Binding-site contacts:
Ligand atom CE2 contacts residue ARG442 of chain 2.OA at 3.6 Å.
Ligand atom CE1 contacts residue ILE434 of chain 2.OA at 3.9 Å (hydrophobic).
Ligand atom CD1 contacts residue PHE496 of chain 2.OA at 3.7 Å (hydrophobic).
Ligand atom CA contacts residue ASN492 of chain 2.OA at 3.3 Å.
Ligand atom CD1 contacts residue ASN492 of chain 2.OA at 3.9 Å.
Ligand atom CZ contacts residue PRO438 of chain 2.OA at 3.4 Å (hydrophobic).
Ligand atom CE2 contacts residue PRO438 of chain 2.OA at 3.7 Å (hydrophobic).
Ligand atom N contacts residue ARG442 of chain 2.OA at 4.2 Å.
Ligand atom O contacts residue ASN492 of chain 2.OA at 4.2 Å.
Ligand atom CA contacts residue ARG442 of chain 2.OA at 3.6 Å.
Ligand atom O contacts residue ARG442 of chain 2.OA at 4.3 Å.
Ligand atom CE1 contacts residue PRO438 of chain 2.OA at 3.8 Å (hydrophobic).
Ligand atom C contacts residue ARG442 of chain 2.OA at 4.4 Å.
Ligand atom CB contacts residue GLY495 of chain 2.OA at 3.9 Å.
Ligand atom CZ contacts residue PHE496 of chain 2.OA at 3.9 Å (hydrophobic).
Ligand atom C contacts residue ASN492 of chain 2.OA at 4.0 Å.
Ligand atom CG contacts residue GLY495 of chain 2.OA at 4.4 Å.
Ligand atom CD1 contacts residue PRO438 of chain 2.OA at 4.4 Å (hydrophobic).
Ligand atom CD1 contacts residue ILE434 of chain 2.OA at 4.1 Å (hydrophobic).
Ligand atom CD2 contacts residue PRO438 of chain 2.OA at 4.4 Å (hydrophobic).
Ligand atom O contacts residue PRO438 of chain 2.OA at 4.0 Å.
Ligand atom CB contacts residue ASN492 of chain 2.OA at 3.8 Å.
Ligand atom CB contacts residue PHE496 of chain 2.OA at 3.9 Å (hydrophobic).
Ligand atom N contacts residue ASN492 of chain 2.OA at 3.3 Å (h-bond).
Ligand atom N contacts residue SER491 of chain 2.OA at 4.1 Å.
Ligand atom CE1 contacts residue PHE496 of chain 2.OA at 3.6 Å (hydrophobic).
Ligand atom CD2 contacts residue ARG442 of chain 2.OA at 3.5 Å.
Ligand atom CG contacts residue ASN492 of chain 2.OA at 4.3 Å.
Ligand atom CG contacts residue PHE496 of chain 2.OA at 4.0 Å (hydrophobic).

A small-molecule ligand and the protein it binds are described below.
Small molecule (SMILES): N[C@@H](Cc1ccccc1)C(=O)NCC=O

Sequence of chain 2.OA:
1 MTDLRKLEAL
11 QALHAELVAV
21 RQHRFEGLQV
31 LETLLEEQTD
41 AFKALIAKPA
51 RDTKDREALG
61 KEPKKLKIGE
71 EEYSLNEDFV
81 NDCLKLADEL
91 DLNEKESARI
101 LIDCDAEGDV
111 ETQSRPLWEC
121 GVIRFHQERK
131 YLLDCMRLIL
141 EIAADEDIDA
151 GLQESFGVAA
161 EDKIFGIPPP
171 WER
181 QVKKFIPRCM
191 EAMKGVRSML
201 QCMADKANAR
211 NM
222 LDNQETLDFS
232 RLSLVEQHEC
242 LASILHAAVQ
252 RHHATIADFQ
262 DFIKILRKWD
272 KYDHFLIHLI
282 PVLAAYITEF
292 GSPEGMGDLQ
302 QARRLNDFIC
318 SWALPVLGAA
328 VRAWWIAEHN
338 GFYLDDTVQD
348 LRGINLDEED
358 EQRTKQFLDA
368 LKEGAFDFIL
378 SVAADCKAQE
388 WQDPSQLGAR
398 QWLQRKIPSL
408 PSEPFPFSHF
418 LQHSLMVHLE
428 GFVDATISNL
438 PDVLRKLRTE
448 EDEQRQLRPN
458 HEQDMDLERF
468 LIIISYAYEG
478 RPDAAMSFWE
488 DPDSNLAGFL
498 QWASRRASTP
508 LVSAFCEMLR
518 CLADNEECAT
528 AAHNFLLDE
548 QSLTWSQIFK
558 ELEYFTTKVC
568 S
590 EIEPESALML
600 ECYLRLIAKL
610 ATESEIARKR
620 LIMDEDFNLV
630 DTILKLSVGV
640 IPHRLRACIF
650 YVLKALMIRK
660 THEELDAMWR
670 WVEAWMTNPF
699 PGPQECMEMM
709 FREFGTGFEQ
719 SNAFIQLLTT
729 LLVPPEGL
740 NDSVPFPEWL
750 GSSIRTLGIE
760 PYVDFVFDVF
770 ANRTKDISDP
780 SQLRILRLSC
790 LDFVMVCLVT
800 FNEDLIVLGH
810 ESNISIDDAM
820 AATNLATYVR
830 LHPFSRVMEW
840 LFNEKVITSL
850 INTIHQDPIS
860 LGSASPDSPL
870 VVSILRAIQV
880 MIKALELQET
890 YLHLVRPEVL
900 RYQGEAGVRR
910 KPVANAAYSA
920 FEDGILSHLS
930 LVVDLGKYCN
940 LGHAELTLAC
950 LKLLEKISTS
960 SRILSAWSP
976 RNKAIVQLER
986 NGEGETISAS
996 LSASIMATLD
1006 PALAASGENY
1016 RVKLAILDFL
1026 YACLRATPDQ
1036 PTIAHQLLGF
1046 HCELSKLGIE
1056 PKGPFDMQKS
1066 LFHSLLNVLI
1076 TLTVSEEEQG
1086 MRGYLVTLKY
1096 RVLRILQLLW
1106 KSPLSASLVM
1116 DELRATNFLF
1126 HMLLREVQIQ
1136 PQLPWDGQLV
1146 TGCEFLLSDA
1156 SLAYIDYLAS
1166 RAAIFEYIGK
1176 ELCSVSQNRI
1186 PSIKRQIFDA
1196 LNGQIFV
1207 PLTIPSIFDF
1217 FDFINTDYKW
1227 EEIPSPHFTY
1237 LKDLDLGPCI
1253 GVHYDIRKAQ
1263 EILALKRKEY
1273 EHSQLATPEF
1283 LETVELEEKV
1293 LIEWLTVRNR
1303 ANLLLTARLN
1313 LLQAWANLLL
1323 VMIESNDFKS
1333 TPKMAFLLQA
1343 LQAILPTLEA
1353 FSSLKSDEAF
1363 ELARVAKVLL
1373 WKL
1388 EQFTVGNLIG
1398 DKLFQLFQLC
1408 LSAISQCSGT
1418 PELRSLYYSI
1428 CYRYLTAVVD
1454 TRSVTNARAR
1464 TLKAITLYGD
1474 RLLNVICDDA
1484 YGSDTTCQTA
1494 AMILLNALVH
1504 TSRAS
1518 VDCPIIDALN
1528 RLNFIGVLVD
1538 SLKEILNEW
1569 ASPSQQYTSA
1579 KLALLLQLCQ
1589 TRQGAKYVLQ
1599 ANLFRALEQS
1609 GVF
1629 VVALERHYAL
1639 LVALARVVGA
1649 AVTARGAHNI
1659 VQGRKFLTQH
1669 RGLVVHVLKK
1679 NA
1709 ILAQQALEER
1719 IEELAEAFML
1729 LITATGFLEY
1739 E